Binding-site contacts:
Ligand atom C10 contacts residue LEU94 of chain 1.A at 4.1 Å (hydrophobic).
Ligand atom C02 contacts residue TRP86 of chain 1.A at 4.1 Å (hydrophobic).
Ligand atom O01 contacts residue THR50 of chain 1.A at 3.2 Å.
Ligand atom C19 contacts residue MET124 of chain 1.A at 3.9 Å (hydrophobic).
Ligand atom O02 contacts residue LEU90 of chain 1.A at 3.8 Å.
Ligand atom O03 contacts residue MET124 of chain 1.A at 3.0 Å (h-bond).
Ligand atom O02 contacts residue ARG97 of chain 1.A at 3.3 Å (salt-bridge).
Ligand atom C01 contacts residue LEU228 of chain 1.A at 4.1 Å (hydrophobic).
Ligand atom C12 contacts residue PHE107 of chain 1.A at 4.1 Å (hydrophobic).
Ligand atom O01 contacts residue LEU243 of chain 1.A at 3.2 Å.
Ligand atom C04 contacts residue THR50 of chain 1.A at 3.7 Å.
Ligand atom C02 contacts residue ALA53 of chain 1.A at 3.5 Å (hydrophobic).
Ligand atom C03 contacts residue THR50 of chain 1.A at 3.8 Å.
Ligand atom C18 contacts residue PHE107 of chain 1.A at 3.9 Å (hydrophobic).
Ligand atom O02 contacts residue GLU56 of chain 1.A at 2.6 Å (salt-bridge).
Ligand atom C04 contacts residue LEU49 of chain 1.A at 4.2 Å (hydrophobic).
Ligand atom C11 contacts residue GLU56 of chain 1.A at 3.3 Å.
Ligand atom C05 contacts residue MET46 of chain 1.A at 4.0 Å (hydrophobic).
Ligand atom C03 contacts residue ALA53 of chain 1.A at 4.1 Å (hydrophobic).
Ligand atom C21 contacts residue PHE128 of chain 1.A at 3.8 Å (hydrophobic).
Ligand atom C04 contacts residue LEU228 of chain 1.A at 3.9 Å (hydrophobic).
Ligand atom C20 contacts residue MET124 of chain 1.A at 4.0 Å (hydrophobic).
Ligand atom C13 contacts residue LEU49 of chain 1.A at 4.1 Å (hydrophobic).
Ligand atom C08 contacts residue PHE107 of chain 1.A at 4.1 Å (hydrophobic).
Ligand atom O03 contacts residue PHE128 of chain 1.A at 3.8 Å.
Ligand atom C05 contacts residue LEU49 of chain 1.A at 3.8 Å (hydrophobic).
Ligand atom C17 contacts residue PHE107 of chain 1.A at 3.8 Å (hydrophobic).
Ligand atom C03 contacts residue LEU228 of chain 1.A at 3.9 Å (hydrophobic).
Ligand atom C04 contacts residue MET46 of chain 1.A at 3.6 Å (hydrophobic).
Ligand atom C01 contacts residue ALA53 of chain 1.A at 3.8 Å (hydrophobic).
Ligand atom C01 contacts residue LEU87 of chain 1.A at 3.9 Å (hydrophobic).
Ligand atom C13 contacts residue PHE107 of chain 1.A at 4.2 Å (hydrophobic).
Ligand atom C18 contacts residue LEU131 of chain 1.A at 4.0 Å (hydrophobic).
Ligand atom C12 contacts residue GLU56 of chain 1.A at 3.3 Å.
Ligand atom C21 contacts residue MET124 of chain 1.A at 4.0 Å (hydrophobic).
Ligand atom C11 contacts residue LEU90 of chain 1.A at 4.1 Å (hydrophobic).
Ligand atom C16 contacts residue MET124 of chain 1.A at 3.5 Å (hydrophobic).
Ligand atom O03 contacts residue GLY118 of chain 1.A at 4.2 Å.
Ligand atom C02 contacts residue LEU228 of chain 1.A at 3.8 Å (hydrophobic).
Ligand atom C10 contacts residue LEU90 of chain 1.A at 3.5 Å (hydrophobic).

A small-molecule ligand and the protein it binds are described below.
Small molecule (SMILES): OCCC1CCC(=C(c2ccc(O)cc2)c2ccc(O)cc2)CC1

Sequence of chain 1.A:
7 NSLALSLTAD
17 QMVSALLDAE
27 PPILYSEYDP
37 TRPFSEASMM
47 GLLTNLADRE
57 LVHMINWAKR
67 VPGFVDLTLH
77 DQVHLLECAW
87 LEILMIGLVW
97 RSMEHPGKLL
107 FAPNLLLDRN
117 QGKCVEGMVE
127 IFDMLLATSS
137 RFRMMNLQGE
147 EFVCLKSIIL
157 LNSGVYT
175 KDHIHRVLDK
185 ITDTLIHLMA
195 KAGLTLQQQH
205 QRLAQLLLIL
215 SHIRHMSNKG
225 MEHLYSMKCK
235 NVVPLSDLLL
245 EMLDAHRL